This protein binds this small molecule.
Small molecule (SMILES): OC[C@H]1O[C@@H](O)[C@H](O)[C@@H](O)[C@@H]1O

Binding-site contacts:
Ligand atom O6 contacts residue LEU381 of chain 1.A at 3.6 Å.
Ligand atom C4 contacts residue ARG75 of chain 1.A at 3.8 Å.
Ligand atom C3 contacts residue ARG75 of chain 1.A at 3.5 Å.
Ligand atom O3 contacts residue TRP196 of chain 1.A at 2.8 Å (h-bond).
Ligand atom O6 contacts residue ASP76 of chain 1.A at 2.7 Å (salt-bridge).
Ligand atom C5 contacts residue ASP76 of chain 1.A at 4.2 Å.
Ligand atom C2 contacts residue TRP197 of chain 1.A at 4.2 Å (hydrophobic).
Ligand atom C6 contacts residue ASP76 of chain 1.A at 3.4 Å.
Ligand atom O3 contacts residue TRP383 of chain 1.A at 3.6 Å.
Ligand atom O3 contacts residue TRP197 of chain 1.A at 3.4 Å.
Ligand atom O1 contacts residue TYR68 of chain 1.A at 2.8 Å (h-bond).
Ligand atom O1 contacts residue GOL1 of chain 1.C at 3.7 Å.
Ligand atom O4 contacts residue TRP73 of chain 1.A at 3.7 Å.
Ligand atom O3 contacts residue ARG75 of chain 1.A at 3.3 Å (salt-bridge).
Ligand atom O4 contacts residue TRP383 of chain 1.A at 3.9 Å.
Ligand atom O2 contacts residue TRP196 of chain 1.A at 3.6 Å.
Ligand atom C2 contacts residue TRP196 of chain 1.A at 4.1 Å (hydrophobic).
Ligand atom C2 contacts residue GOL1 of chain 1.C at 4.0 Å.
Ligand atom C6 contacts residue ALA61 of chain 1.A at 4.0 Å (hydrophobic).
Ligand atom O2 contacts residue GOL1 of chain 1.C at 2.9 Å (h-bond).
Ligand atom O2 contacts residue ARG304 of chain 1.A at 3.1 Å (salt-bridge).
Ligand atom C5 contacts residue TYR68 of chain 1.A at 4.1 Å (hydrophobic).
Ligand atom C6 contacts residue TRP73 of chain 1.A at 3.7 Å (hydrophobic).
Ligand atom O2 contacts residue GLU198 of chain 1.A at 4.2 Å.
Ligand atom C5 contacts residue TRP73 of chain 1.A at 3.9 Å (hydrophobic).
Ligand atom C1 contacts residue GOL1 of chain 1.C at 4.2 Å.
Ligand atom C3 contacts residue TRP196 of chain 1.A at 3.3 Å (hydrophobic).
Ligand atom C4 contacts residue ASP76 of chain 1.A at 3.6 Å.
Ligand atom O5 contacts residue TYR68 of chain 1.A at 3.3 Å.
Ligand atom O4 contacts residue ARG75 of chain 1.A at 2.9 Å (salt-bridge).
Ligand atom C4 contacts residue TRP383 of chain 1.A at 4.1 Å (hydrophobic).
Ligand atom C1 contacts residue TYR68 of chain 1.A at 3.3 Å (hydrophobic).
Ligand atom C2 contacts residue ARG304 of chain 1.A at 4.1 Å.
Ligand atom C6 contacts residue TYR68 of chain 1.A at 3.9 Å (hydrophobic).
Ligand atom O2 contacts residue TRP197 of chain 1.A at 3.4 Å.
Ligand atom O4 contacts residue ASP76 of chain 1.A at 2.7 Å (salt-bridge).
Ligand atom O6 contacts residue ALA61 of chain 1.A at 3.8 Å.
Ligand atom O6 contacts residue TYR68 of chain 1.A at 4.2 Å.
Ligand atom O1 contacts residue PHE310 of chain 1.A at 3.7 Å.
Ligand atom C1 contacts residue GLU198 of chain 1.A at 3.9 Å.

Sequence of chain 1.A:
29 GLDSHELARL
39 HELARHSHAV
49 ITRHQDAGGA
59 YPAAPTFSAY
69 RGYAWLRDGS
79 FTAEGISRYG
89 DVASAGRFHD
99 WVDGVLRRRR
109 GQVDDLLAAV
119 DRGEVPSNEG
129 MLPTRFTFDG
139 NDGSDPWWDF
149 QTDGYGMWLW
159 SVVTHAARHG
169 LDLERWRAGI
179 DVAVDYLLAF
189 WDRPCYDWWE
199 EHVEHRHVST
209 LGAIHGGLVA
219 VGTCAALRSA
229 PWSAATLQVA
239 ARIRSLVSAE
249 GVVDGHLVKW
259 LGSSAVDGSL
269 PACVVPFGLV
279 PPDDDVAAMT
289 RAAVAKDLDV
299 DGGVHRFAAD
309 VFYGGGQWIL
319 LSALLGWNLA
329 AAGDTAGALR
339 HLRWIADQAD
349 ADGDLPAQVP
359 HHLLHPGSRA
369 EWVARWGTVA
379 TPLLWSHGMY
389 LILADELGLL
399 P